A small-molecule ligand and the protein it binds are described below.
Small molecule (SMILES): CC(=O)N[C@@H]1[C@@H](O)[C@H](O)[C@@H](CO)O[C@H]1O

Sequence of chain 1.A:
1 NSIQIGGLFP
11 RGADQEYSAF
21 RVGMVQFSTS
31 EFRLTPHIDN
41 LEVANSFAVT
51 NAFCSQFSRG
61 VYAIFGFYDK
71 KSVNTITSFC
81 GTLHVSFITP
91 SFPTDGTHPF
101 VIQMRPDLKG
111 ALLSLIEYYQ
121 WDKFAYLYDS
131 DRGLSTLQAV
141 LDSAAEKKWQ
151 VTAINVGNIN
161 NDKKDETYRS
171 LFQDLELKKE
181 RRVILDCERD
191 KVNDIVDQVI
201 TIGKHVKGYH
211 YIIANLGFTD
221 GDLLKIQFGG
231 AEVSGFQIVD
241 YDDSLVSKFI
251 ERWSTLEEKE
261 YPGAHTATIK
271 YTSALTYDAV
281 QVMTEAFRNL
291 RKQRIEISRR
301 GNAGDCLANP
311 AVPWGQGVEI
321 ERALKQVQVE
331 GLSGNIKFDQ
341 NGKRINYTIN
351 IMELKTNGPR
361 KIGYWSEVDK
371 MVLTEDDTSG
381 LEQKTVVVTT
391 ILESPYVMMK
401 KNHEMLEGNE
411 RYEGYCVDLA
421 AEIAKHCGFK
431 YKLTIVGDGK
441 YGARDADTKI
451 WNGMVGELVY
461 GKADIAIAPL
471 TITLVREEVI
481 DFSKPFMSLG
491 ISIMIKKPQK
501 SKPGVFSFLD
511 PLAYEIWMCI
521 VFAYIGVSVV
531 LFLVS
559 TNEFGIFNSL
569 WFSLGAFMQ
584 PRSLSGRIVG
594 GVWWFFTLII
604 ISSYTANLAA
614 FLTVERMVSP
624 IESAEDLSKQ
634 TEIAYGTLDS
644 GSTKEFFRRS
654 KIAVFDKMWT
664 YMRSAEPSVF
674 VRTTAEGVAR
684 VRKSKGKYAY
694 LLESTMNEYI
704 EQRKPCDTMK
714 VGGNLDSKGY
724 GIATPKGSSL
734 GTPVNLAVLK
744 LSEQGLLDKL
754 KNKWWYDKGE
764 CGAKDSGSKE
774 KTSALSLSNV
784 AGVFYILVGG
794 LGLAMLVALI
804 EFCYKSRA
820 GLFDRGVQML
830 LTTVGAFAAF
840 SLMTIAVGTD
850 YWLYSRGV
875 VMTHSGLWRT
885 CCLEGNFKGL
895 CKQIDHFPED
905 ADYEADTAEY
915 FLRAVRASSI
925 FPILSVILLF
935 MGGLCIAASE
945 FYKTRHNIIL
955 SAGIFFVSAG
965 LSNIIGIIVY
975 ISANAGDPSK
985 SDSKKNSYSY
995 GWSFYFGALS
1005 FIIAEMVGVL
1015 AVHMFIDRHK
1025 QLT

Binding-site contacts:
Ligand atom C6 contacts residue ASN335 of chain 1.A at 3.8 Å.
Ligand atom C7 contacts residue GLN328 of chain 1.A at 3.3 Å.
Ligand atom C4 contacts residue ASN346 of chain 1.A at 4.1 Å.
Ligand atom C1 contacts residue ASN346 of chain 1.A at 1.5 Å.
Ligand atom C4 contacts residue GLN328 of chain 1.A at 4.1 Å.
Ligand atom O6 contacts residue ASN335 of chain 1.A at 2.9 Å (h-bond).
Ligand atom C3 contacts residue ASN346 of chain 1.A at 4.0 Å.
Ligand atom C1 contacts residue ASN335 of chain 1.A at 3.7 Å.
Ligand atom C6 contacts residue ASN346 of chain 1.A at 4.3 Å.
Ligand atom O5 contacts residue ASN335 of chain 1.A at 3.0 Å (h-bond).
Ligand atom C2 contacts residue GLN328 of chain 1.A at 3.1 Å.
Ligand atom O5 contacts residue ASN346 of chain 1.A at 2.0 Å (h-bond).
Ligand atom C2 contacts residue ASN346 of chain 1.A at 2.9 Å.
Ligand atom C4 contacts residue ASN335 of chain 1.A at 4.0 Å.
Ligand atom N2 contacts residue GLN328 of chain 1.A at 3.7 Å.
Ligand atom N2 contacts residue ASN346 of chain 1.A at 3.5 Å (h-bond).
Ligand atom C5 contacts residue ASN346 of chain 1.A at 3.3 Å.
Ligand atom C8 contacts residue GLN328 of chain 1.A at 3.6 Å.
Ligand atom O3 contacts residue GLN328 of chain 1.A at 3.2 Å (h-bond).
Ligand atom O7 contacts residue ASN346 of chain 1.A at 4.4 Å.
Ligand atom C5 contacts residue ASN335 of chain 1.A at 3.7 Å.
Ligand atom O7 contacts residue LYS337 of chain 1.A at 4.4 Å.
Ligand atom C3 contacts residue GLN328 of chain 1.A at 3.6 Å.
Ligand atom C7 contacts residue ASN346 of chain 1.A at 4.4 Å.
Ligand atom C1 contacts residue GLN328 of chain 1.A at 4.2 Å.
Ligand atom C2 contacts residue ASN335 of chain 1.A at 4.1 Å.
Ligand atom O7 contacts residue GLN328 of chain 1.A at 3.3 Å (h-bond).